Sequence of chain 1.A:
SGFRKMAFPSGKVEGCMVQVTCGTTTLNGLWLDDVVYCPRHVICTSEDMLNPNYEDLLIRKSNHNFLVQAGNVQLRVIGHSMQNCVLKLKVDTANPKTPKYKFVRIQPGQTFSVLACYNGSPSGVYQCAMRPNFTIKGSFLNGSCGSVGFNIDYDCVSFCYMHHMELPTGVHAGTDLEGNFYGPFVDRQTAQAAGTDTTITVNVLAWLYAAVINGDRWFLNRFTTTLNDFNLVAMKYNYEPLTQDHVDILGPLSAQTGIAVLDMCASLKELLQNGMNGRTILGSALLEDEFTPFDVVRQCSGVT

Sequence of chain 2.A:
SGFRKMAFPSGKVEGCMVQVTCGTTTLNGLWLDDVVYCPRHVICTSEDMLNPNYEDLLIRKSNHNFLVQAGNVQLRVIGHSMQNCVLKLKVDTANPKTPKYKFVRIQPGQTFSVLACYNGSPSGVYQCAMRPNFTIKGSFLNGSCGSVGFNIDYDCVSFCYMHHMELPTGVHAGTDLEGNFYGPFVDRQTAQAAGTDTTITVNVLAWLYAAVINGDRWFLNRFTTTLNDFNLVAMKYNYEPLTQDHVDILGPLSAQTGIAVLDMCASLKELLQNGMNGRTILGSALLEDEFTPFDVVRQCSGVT

Binding-site contacts:
Ligand atom C contacts residue MET49 of chain 1.A at 3.8 Å (hydrophobic).
Ligand atom C10 contacts residue GLU166 of chain 1.A at 3.8 Å.
Ligand atom C16 contacts residue HIS41 of chain 1.A at 3.7 Å.
Ligand atom C12 contacts residue ASN142 of chain 1.A at 3.8 Å.
Ligand atom C9 contacts residue LEU141 of chain 1.A at 3.8 Å (hydrophobic).
Ligand atom CL contacts residue HIS41 of chain 1.A at 3.4 Å.
Ligand atom C3 contacts residue GLN189 of chain 1.A at 3.5 Å.
Ligand atom CL contacts residue ASP187 of chain 1.A at 3.2 Å.
Ligand atom C2 contacts residue GLN189 of chain 1.A at 3.5 Å.
Ligand atom C10 contacts residue LEU141 of chain 1.A at 3.9 Å (hydrophobic).
Ligand atom C2 contacts residue MET49 of chain 1.A at 3.6 Å (hydrophobic).
Ligand atom C9 contacts residue GLU166 of chain 1.A at 3.6 Å.
Ligand atom C16 contacts residue HIS164 of chain 1.A at 3.4 Å.
Ligand atom N1 contacts residue HIS163 of chain 1.A at 2.7 Å (h-bond).
Ligand atom C1 contacts residue MET165 of chain 1.A at 3.9 Å (hydrophobic).
Ligand atom C8 contacts residue GLU166 of chain 1.A at 3.8 Å.
Ligand atom C8 contacts residue SER144 of chain 1.A at 4.0 Å.
Ligand atom C8 contacts residue CYS145 of chain 1.A at 3.7 Å (hydrophobic).
Ligand atom C8 contacts residue MET165 of chain 1.A at 3.9 Å (hydrophobic).
Ligand atom C8 contacts residue HIS163 of chain 1.A at 3.1 Å.
Ligand atom CL contacts residue HIS164 of chain 1.A at 3.9 Å.
Ligand atom C11 contacts residue SER1 of chain 2.A at 3.7 Å.
Ligand atom CL contacts residue MET165 of chain 1.A at 3.7 Å.
Ligand atom C6 contacts residue HIS164 of chain 1.A at 4.0 Å.
Ligand atom C7 contacts residue CYS145 of chain 1.A at 4.0 Å (hydrophobic).
Ligand atom N1 contacts residue SER144 of chain 1.A at 3.5 Å (h-bond).
Ligand atom C1 contacts residue ARG188 of chain 1.A at 3.8 Å.
Ligand atom C9 contacts residue HIS163 of chain 1.A at 3.9 Å.
Ligand atom C1 contacts residue MET49 of chain 1.A at 3.4 Å (hydrophobic).
Ligand atom C6 contacts residue MET165 of chain 1.A at 3.9 Å (hydrophobic).
Ligand atom C9 contacts residue PHE140 of chain 1.A at 3.4 Å (hydrophobic).
Ligand atom O contacts residue GLU166 of chain 1.A at 3.1 Å (salt-bridge).
Ligand atom N1 contacts residue PHE140 of chain 1.A at 3.7 Å.
Ligand atom C16 contacts residue MET165 of chain 1.A at 3.5 Å (hydrophobic).
Ligand atom N contacts residue CYS145 of chain 1.A at 3.4 Å (h-bond).
Ligand atom O contacts residue MET165 of chain 1.A at 3.3 Å.
Ligand atom C11 contacts residue GLU166 of chain 1.A at 3.5 Å.
Ligand atom N1 contacts residue GLU166 of chain 1.A at 3.9 Å.
Ligand atom C11 contacts residue PHE140 of chain 1.A at 3.8 Å (hydrophobic).
Ligand atom C contacts residue MET165 of chain 1.A at 3.5 Å (hydrophobic).

This small molecule binds to this protein.
Small molecule (SMILES): O=C(Cc1cccc(Cl)c1)Nc1cncc2c1CCCC2